Binding-site contacts:
Ligand atom C6 contacts residue GLN253 of chain 1.C at 3.9 Å.
Ligand atom C10 contacts residue LEU37 of chain 1.C at 4.0 Å (hydrophobic).
Ligand atom C11 contacts residue LEU37 of chain 1.C at 3.8 Å (hydrophobic).
Ligand atom C11 contacts residue GLN253 of chain 1.C at 3.2 Å.
Ligand atom O4 contacts residue ASN247 of chain 1.C at 3.9 Å.
Ligand atom C9 contacts residue SER43 of chain 1.C at 3.6 Å.
Ligand atom O10 contacts residue GLN253 of chain 1.C at 4.1 Å.
Ligand atom O1A contacts residue ASN247 of chain 1.C at 4.0 Å.
Ligand atom C9 contacts residue GLN253 of chain 1.C at 3.8 Å.
Ligand atom O1A contacts residue SER249 of chain 1.C at 2.7 Å (h-bond).
Ligand atom C8 contacts residue SER43 of chain 1.C at 3.8 Å.
Ligand atom O8 contacts residue SER251 of chain 1.C at 4.1 Å.
Ligand atom C5 contacts residue ASN247 of chain 1.C at 3.7 Å.
Ligand atom O1B contacts residue ASN247 of chain 1.C at 4.0 Å.
Ligand atom O1B contacts residue SER251 of chain 1.C at 2.7 Å (h-bond).
Ligand atom O1A contacts residue SER251 of chain 1.C at 3.5 Å (h-bond).
Ligand atom C11 contacts residue ASN247 of chain 1.C at 3.6 Å.
Ligand atom C11 contacts residue ASN113 of chain 1.B at 3.7 Å.
Ligand atom O8 contacts residue SER43 of chain 1.C at 2.7 Å (h-bond).
Ligand atom O9 contacts residue SER43 of chain 1.C at 2.9 Å (h-bond).
Ligand atom O4 contacts residue ASN106 of chain 1.C at 3.2 Å (h-bond).
Ligand atom O1B contacts residue SER43 of chain 1.C at 3.9 Å.
Ligand atom N5 contacts residue ASN247 of chain 1.C at 2.9 Å (h-bond).
Ligand atom C10 contacts residue PHE50 of chain 1.D at 4.0 Å (hydrophobic).
Ligand atom O1B contacts residue SER249 of chain 1.C at 3.9 Å.
Ligand atom C5 contacts residue GLN253 of chain 1.C at 4.2 Å.
Ligand atom C10 contacts residue GLN253 of chain 1.C at 3.3 Å.
Ligand atom C1 contacts residue SER251 of chain 1.C at 3.4 Å.
Ligand atom C4 contacts residue ASN247 of chain 1.C at 3.7 Å.
Ligand atom O4 contacts residue PHE50 of chain 1.D at 4.0 Å.
Ligand atom C1 contacts residue SER249 of chain 1.C at 3.7 Å.
Ligand atom O9 contacts residue LYS42 of chain 1.C at 3.2 Å.
Ligand atom C7 contacts residue GLN253 of chain 1.C at 3.5 Å.
Ligand atom O10 contacts residue LEU37 of chain 1.C at 3.5 Å.
Ligand atom C10 contacts residue ASN247 of chain 1.C at 3.7 Å.
Ligand atom C11 contacts residue PHE50 of chain 1.D at 3.6 Å (hydrophobic).
Ligand atom C11 contacts residue SER249 of chain 1.C at 3.5 Å.
Ligand atom C6 contacts residue ASN247 of chain 1.C at 3.8 Å.
Ligand atom N5 contacts residue GLN253 of chain 1.C at 3.3 Å (h-bond).
Ligand atom O7 contacts residue LEU37 of chain 1.C at 3.6 Å.

This protein binds this small molecule.
Small molecule (SMILES): CC(=O)N[C@H]1[C@H]([C@H](O)[C@H](O)CO)O[C@@](O[C@H](CO)[C@@H](O)[C@@H]2O[C@@](O)(C(=O)O)C[C@H](O)[C@H]2NC(C)=O)(C(=O)O)C[C@@H]1O

Sequence of chain 1.C:
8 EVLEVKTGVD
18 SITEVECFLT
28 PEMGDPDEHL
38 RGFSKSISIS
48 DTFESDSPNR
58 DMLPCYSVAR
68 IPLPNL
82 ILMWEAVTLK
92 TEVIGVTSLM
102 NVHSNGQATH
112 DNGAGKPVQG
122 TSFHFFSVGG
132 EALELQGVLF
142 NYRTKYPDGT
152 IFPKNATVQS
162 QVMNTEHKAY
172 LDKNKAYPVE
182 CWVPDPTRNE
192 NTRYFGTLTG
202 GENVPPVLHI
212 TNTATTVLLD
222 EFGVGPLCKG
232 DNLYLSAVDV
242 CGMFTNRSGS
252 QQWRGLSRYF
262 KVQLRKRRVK

Sequence of chain 1.D:
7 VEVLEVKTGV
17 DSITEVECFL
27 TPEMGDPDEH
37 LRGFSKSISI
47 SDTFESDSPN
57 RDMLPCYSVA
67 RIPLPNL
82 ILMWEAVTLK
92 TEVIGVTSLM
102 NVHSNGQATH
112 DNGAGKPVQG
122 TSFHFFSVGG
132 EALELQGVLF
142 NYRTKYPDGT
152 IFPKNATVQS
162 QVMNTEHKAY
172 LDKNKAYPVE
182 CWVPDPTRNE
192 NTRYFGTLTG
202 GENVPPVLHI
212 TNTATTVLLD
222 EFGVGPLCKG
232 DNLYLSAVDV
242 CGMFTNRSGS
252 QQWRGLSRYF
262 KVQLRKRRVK

Sequence of chain 1.B:
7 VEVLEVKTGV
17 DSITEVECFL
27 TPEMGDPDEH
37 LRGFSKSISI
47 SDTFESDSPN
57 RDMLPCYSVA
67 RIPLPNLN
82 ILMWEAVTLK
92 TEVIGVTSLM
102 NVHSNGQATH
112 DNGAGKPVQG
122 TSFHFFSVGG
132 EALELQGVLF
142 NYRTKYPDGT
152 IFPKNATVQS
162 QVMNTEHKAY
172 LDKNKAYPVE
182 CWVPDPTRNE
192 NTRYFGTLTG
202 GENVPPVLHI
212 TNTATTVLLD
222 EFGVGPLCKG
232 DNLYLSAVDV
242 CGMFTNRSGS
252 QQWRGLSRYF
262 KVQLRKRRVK